Binding-site contacts:
Ligand atom O1G contacts residue ARG222 of chain 1.F at 3.7 Å.
Ligand atom O2' contacts residue HIS239 of chain 1.F at 3.4 Å (h-bond).
Ligand atom N7 contacts residue ILE148 of chain 1.F at 3.8 Å.
Ligand atom C2 contacts residue LYS198 of chain 1.F at 3.1 Å.
Ligand atom C5 contacts residue GLN183 of chain 1.F at 3.6 Å.
Ligand atom O2G contacts residue ASN333 of chain 1.F at 3.6 Å.
Ligand atom C2 contacts residue LEU186 of chain 1.F at 3.7 Å (hydrophobic).
Ligand atom N6 contacts residue LYS184 of chain 1.F at 2.9 Å (salt-bridge).
Ligand atom O3G contacts residue ASN333 of chain 1.F at 2.9 Å (h-bond).
Ligand atom N7 contacts residue GLN183 of chain 1.F at 2.9 Å (h-bond).
Ligand atom O2G contacts residue ARG222 of chain 1.F at 3.5 Å (salt-bridge).
Ligand atom O2G contacts residue ARG202 of chain 1.F at 3.5 Å (salt-bridge).
Ligand atom O2A contacts residue LYS150 of chain 1.F at 3.1 Å.
Ligand atom N3 contacts residue LYS198 of chain 1.F at 2.8 Å (salt-bridge).
Ligand atom C8 contacts residue LYS150 of chain 1.F at 3.5 Å.
Ligand atom O1B contacts residue MG1 of chain 1.W at 2.0 Å.
Ligand atom O3' contacts residue THR241 of chain 1.F at 2.2 Å (h-bond).
Ligand atom O1A contacts residue GLU331 of chain 1.F at 3.2 Å.
Ligand atom N6 contacts residue TYR185 of chain 1.F at 3.7 Å.
Ligand atom O3G contacts residue MG1 of chain 1.W at 2.6 Å.
Ligand atom O1B contacts residue GLU331 of chain 1.F at 2.6 Å (salt-bridge).
Ligand atom O2B contacts residue ALA155 of chain 1.F at 3.3 Å (h-bond).
Ligand atom O2' contacts residue LYS198 of chain 1.F at 3.6 Å.
Ligand atom O2B contacts residue MG1 of chain 1.W at 3.1 Å.
Ligand atom PG contacts residue ASP318 of chain 1.F at 3.7 Å.
Ligand atom N1 contacts residue TYR185 of chain 1.F at 3.6 Å.
Ligand atom N7 contacts residue LYS150 of chain 1.F at 3.3 Å (salt-bridge).
Ligand atom C8 contacts residue ILE148 of chain 1.F at 3.8 Å (hydrophobic).
Ligand atom O2A contacts residue LYS74 of chain 1.F at 3.1 Å.
Ligand atom C3B contacts residue ASN242 of chain 1.F at 3.0 Å.
Ligand atom C5' contacts residue ILE330 of chain 1.F at 3.8 Å (hydrophobic).
Ligand atom N6 contacts residue GLN183 of chain 1.F at 3.1 Å (h-bond).
Ligand atom O2G contacts residue ASP318 of chain 1.F at 2.3 Å (salt-bridge).
Ligand atom O3G contacts residue GLU331 of chain 1.F at 2.5 Å (salt-bridge).
Ligand atom PB contacts residue MG1 of chain 1.W at 3.1 Å.
Ligand atom O1B contacts residue LYS74 of chain 1.F at 3.4 Å (salt-bridge).
Ligand atom N6 contacts residue ILE148 of chain 1.F at 3.7 Å.
Ligand atom N1 contacts residue LEU186 of chain 1.F at 3.0 Å (h-bond).
Ligand atom O2' contacts residue THR241 of chain 1.F at 3.4 Å (h-bond).
Ligand atom C3' contacts residue THR241 of chain 1.F at 3.5 Å.

This protein binds this small molecule.
Small molecule (SMILES): Nc1ncnc2c1ncn2[C@@H]1O[C@H](CO[P](=O)(O)O[P](=O)(O)CP(=O)(O)O)[C@@H](O)[C@H]1O

Sequence of chain 1.F:
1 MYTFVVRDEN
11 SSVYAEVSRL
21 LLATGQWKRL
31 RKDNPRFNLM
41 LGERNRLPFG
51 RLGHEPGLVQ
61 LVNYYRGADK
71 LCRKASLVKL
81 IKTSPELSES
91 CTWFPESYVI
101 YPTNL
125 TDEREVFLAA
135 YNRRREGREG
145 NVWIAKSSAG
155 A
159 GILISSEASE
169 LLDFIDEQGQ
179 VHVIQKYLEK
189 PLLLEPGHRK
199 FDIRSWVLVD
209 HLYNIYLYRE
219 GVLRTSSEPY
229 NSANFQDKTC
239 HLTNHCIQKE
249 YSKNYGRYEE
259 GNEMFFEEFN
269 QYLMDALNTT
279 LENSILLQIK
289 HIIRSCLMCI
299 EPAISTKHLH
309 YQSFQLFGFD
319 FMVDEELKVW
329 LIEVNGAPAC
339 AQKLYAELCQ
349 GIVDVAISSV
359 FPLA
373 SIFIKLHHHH